Binding-site contacts:
Ligand atom C3 contacts residue SER310 of chain 1.A at 3.8 Å.
Ligand atom C1 contacts residue NAG1 of chain 1.K at 4.1 Å.
Ligand atom C2 contacts residue SER310 of chain 1.A at 3.4 Å.
Ligand atom C8 contacts residue LEU147 of chain 1.A at 3.9 Å (hydrophobic).
Ligand atom C7 contacts residue SER310 of chain 1.A at 3.5 Å.
Ligand atom O6 contacts residue NAG1 of chain 1.K at 3.6 Å.
Ligand atom O5 contacts residue LYS138 of chain 1.A at 3.7 Å.
Ligand atom C2 contacts residue VAL309 of chain 1.A at 4.1 Å (hydrophobic).
Ligand atom C7 contacts residue ASN148 of chain 1.A at 3.6 Å.
Ligand atom O4 contacts residue VAL309 of chain 1.A at 3.9 Å.
Ligand atom O5 contacts residue NAG1 of chain 1.K at 3.2 Å.
Ligand atom O7 contacts residue ASN148 of chain 1.A at 3.8 Å.
Ligand atom C1 contacts residue ASN148 of chain 1.A at 1.4 Å.
Ligand atom N2 contacts residue SER310 of chain 1.A at 2.6 Å (h-bond).
Ligand atom C5 contacts residue ASN148 of chain 1.A at 3.6 Å.
Ligand atom O5 contacts residue ASN148 of chain 1.A at 2.3 Å (h-bond).
Ligand atom C1 contacts residue VAL309 of chain 1.A at 3.8 Å (hydrophobic).
Ligand atom O7 contacts residue ASN246 of chain 1.A at 4.4 Å.
Ligand atom O7 contacts residue VAL140 of chain 1.A at 4.4 Å.
Ligand atom C4 contacts residue ASN148 of chain 1.A at 4.2 Å.
Ligand atom C1 contacts residue SER310 of chain 1.A at 3.6 Å.
Ligand atom C5 contacts residue VAL309 of chain 1.A at 3.4 Å (hydrophobic).
Ligand atom C4 contacts residue ASP97 of chain 1.A at 4.2 Å.
Ligand atom O7 contacts residue PRO98 of chain 1.A at 3.8 Å.
Ligand atom C8 contacts residue SER310 of chain 1.A at 3.4 Å.
Ligand atom C8 contacts residue PHE245 of chain 1.A at 4.4 Å (hydrophobic).
Ligand atom C8 contacts residue ASN246 of chain 1.A at 3.9 Å.
Ligand atom O6 contacts residue LYS138 of chain 1.A at 3.1 Å (salt-bridge).
Ligand atom C6 contacts residue NAG1 of chain 1.K at 3.5 Å.
Ligand atom C8 contacts residue VAL140 of chain 1.A at 4.2 Å (hydrophobic).
Ligand atom C2 contacts residue ASN148 of chain 1.A at 2.5 Å.
Ligand atom C4 contacts residue VAL309 of chain 1.A at 3.8 Å (hydrophobic).
Ligand atom C3 contacts residue ASN148 of chain 1.A at 3.8 Å.
Ligand atom N2 contacts residue ASN148 of chain 1.A at 3.0 Å (h-bond).
Ligand atom O3 contacts residue ASP97 of chain 1.A at 4.2 Å.
Ligand atom C6 contacts residue LYS138 of chain 1.A at 4.4 Å.
Ligand atom C3 contacts residue VAL309 of chain 1.A at 3.5 Å (hydrophobic).
Ligand atom C5 contacts residue NAG1 of chain 1.K at 3.8 Å.
Ligand atom O5 contacts residue VAL309 of chain 1.A at 4.0 Å.
Ligand atom O3 contacts residue CYS308 of chain 1.A at 3.7 Å.

The small molecule below binds the protein below.
Small molecule (SMILES): CC(=O)N[C@@H]1[C@@H](O)[C@H](O)[C@@H](CO)O[C@H]1O

Sequence of chain 1.A:
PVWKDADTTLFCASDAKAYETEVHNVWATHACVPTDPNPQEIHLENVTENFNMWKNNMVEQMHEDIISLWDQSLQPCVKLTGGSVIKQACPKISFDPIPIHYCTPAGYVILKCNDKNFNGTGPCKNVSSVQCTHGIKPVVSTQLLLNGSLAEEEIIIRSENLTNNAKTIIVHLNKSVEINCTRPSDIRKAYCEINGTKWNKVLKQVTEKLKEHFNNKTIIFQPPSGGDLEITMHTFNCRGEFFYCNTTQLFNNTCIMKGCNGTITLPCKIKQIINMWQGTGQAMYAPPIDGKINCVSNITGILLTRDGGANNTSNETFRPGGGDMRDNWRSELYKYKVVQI